Binding-site contacts:
Ligand atom C6 contacts residue ASN165 of chain 1.A at 3.2 Å.
Ligand atom C5 contacts residue ASN165 of chain 1.A at 3.4 Å.
Ligand atom O5 contacts residue ASN165 of chain 1.A at 2.9 Å (h-bond).
Ligand atom C4 contacts residue ASN165 of chain 1.A at 3.6 Å.
Ligand atom C2 contacts residue ASN165 of chain 1.A at 4.0 Å.
Ligand atom C3 contacts residue ASN165 of chain 1.A at 4.4 Å.
Ligand atom C1 contacts residue ASN165 of chain 1.A at 3.8 Å.

The protein below binds the small molecule below.
Small molecule (SMILES): CC(=O)N[C@@H]1[C@@H](O)[C@H](O)[C@@H](CO)O[C@H]1O

Sequence of chain 1.A:
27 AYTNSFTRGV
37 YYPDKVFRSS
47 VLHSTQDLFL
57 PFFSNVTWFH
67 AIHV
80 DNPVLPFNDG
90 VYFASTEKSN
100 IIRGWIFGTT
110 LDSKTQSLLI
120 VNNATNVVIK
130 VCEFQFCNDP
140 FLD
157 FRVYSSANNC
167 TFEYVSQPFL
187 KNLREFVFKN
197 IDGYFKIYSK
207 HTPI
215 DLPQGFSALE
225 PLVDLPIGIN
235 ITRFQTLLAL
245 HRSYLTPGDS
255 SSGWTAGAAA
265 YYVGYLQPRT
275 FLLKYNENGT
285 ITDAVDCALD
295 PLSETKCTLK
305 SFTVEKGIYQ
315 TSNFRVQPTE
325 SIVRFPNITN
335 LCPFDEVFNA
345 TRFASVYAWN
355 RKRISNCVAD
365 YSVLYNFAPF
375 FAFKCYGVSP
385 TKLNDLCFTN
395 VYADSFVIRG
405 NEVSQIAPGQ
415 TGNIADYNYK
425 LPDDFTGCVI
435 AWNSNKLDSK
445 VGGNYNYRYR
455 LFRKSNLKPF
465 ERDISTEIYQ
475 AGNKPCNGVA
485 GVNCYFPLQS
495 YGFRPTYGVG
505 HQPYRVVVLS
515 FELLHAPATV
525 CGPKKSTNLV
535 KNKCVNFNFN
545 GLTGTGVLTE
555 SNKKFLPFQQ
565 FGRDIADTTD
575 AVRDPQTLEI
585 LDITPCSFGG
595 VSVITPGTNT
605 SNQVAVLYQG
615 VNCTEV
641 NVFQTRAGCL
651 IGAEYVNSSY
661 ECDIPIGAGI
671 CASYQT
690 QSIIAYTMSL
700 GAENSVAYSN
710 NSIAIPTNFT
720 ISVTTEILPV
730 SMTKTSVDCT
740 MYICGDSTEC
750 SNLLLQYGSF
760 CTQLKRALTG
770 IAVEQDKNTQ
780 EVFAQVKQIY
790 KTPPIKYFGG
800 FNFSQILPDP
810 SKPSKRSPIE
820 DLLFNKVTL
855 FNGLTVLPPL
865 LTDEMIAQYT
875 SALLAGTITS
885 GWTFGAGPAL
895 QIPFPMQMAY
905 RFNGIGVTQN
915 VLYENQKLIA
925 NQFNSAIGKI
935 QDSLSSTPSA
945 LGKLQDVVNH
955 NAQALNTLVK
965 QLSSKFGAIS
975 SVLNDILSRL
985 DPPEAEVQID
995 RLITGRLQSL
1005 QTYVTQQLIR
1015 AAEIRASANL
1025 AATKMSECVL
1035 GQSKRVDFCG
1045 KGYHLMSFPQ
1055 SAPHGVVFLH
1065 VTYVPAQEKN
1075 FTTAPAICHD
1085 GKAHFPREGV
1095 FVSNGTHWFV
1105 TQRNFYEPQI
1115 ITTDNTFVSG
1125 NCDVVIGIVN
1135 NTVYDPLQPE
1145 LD